Sequence of chain 1.A:
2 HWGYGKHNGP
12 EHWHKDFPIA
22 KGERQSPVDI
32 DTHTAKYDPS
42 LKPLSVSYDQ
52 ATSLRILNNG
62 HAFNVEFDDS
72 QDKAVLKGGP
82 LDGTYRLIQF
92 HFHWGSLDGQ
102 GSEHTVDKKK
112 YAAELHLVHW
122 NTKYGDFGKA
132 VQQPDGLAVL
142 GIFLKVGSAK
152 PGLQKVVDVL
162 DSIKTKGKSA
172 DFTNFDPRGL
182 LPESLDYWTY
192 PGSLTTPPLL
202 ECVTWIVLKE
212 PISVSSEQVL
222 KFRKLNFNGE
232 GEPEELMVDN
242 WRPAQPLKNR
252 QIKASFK

The protein below binds the small molecule below.
Small molecule (SMILES): NS(=O)(=O)c1cc2ccccc2s1

Binding-site contacts:
Ligand atom C4 contacts residue HIS8 of chain 1.A at 4.1 Å.
Ligand atom C4 contacts residue ASN9 of chain 1.A at 4.5 Å.
Ligand atom C9 contacts residue HIS2 of chain 1.A at 4.1 Å.
Ligand atom C7 contacts residue HIS2 of chain 1.A at 3.5 Å.
Ligand atom S1 contacts residue HIS2 of chain 1.A at 4.0 Å.
Ligand atom N contacts residue HIS13 of chain 1.A at 3.0 Å (h-bond).
Ligand atom S1 contacts residue TRP3 of chain 1.A at 4.2 Å.
Ligand atom S contacts residue ASP17 of chain 1.A at 3.3 Å (salt-bridge).
Ligand atom O1 contacts residue PHE18 of chain 1.A at 3.4 Å.
Ligand atom O2 contacts residue TRP3 of chain 1.A at 3.6 Å.
Ligand atom O1 contacts residue TRP3 of chain 1.A at 3.6 Å.
Ligand atom S contacts residue TRP3 of chain 1.A at 4.1 Å.
Ligand atom N contacts residue ASP17 of chain 1.A at 2.5 Å (salt-bridge).
Ligand atom N contacts residue LYS16 of chain 1.A at 3.9 Å.
Ligand atom O1 contacts residue ASP17 of chain 1.A at 3.3 Å (salt-bridge).
Ligand atom S contacts residue TRP14 of chain 1.A at 4.2 Å.
Ligand atom C3 contacts residue ASN9 of chain 1.A at 4.0 Å.
Ligand atom O2 contacts residue HIS13 of chain 1.A at 3.6 Å (h-bond).
Ligand atom C9 contacts residue ASN9 of chain 1.A at 4.3 Å.
Ligand atom S contacts residue HIS13 of chain 1.A at 3.9 Å.
Ligand atom C8 contacts residue HIS2 of chain 1.A at 3.8 Å.
Ligand atom O2 contacts residue TRP14 of chain 1.A at 3.2 Å.
Ligand atom C3 contacts residue HIS8 of chain 1.A at 4.3 Å.
Ligand atom C2 contacts residue ASP17 of chain 1.A at 3.5 Å.
Ligand atom N contacts residue TRP14 of chain 1.A at 3.7 Å.
Ligand atom C2 contacts residue TRP3 of chain 1.A at 4.3 Å (hydrophobic).
Ligand atom C6 contacts residue HIS2 of chain 1.A at 4.1 Å.
Ligand atom C3 contacts residue HIS2 of chain 1.A at 4.3 Å.
Ligand atom S1 contacts residue ASP17 of chain 1.A at 3.5 Å (salt-bridge).
Ligand atom O2 contacts residue ASN9 of chain 1.A at 3.9 Å.
Ligand atom C2 contacts residue HIS2 of chain 1.A at 4.3 Å.